Binding-site contacts:
Ligand atom CA contacts residue HIS36 of chain 1.A at 3.8 Å.
Ligand atom O1 contacts residue ARG140 of chain 1.A at 3.8 Å.
Ligand atom O contacts residue ASN122 of chain 1.A at 3.8 Å.
Ligand atom CG contacts residue TYR123 of chain 1.A at 3.8 Å (hydrophobic).
Ligand atom O contacts residue GLY160 of chain 1.A at 3.2 Å.
Ligand atom CB contacts residue TYR123 of chain 1.A at 3.9 Å (hydrophobic).
Ligand atom O2 contacts residue SER143 of chain 1.A at 2.5 Å (h-bond).
Ligand atom CD2 contacts residue ARG140 of chain 1.A at 3.5 Å.
Ligand atom C contacts residue HIS36 of chain 1.A at 3.7 Å.
Ligand atom CA contacts residue SER159 of chain 1.A at 3.5 Å.
Ligand atom N contacts residue TYR123 of chain 1.A at 3.8 Å.
Ligand atom N contacts residue SER143 of chain 1.A at 2.9 Å (h-bond).
Ligand atom O1 contacts residue ASP142 of chain 1.A at 3.6 Å (salt-bridge).
Ligand atom CB contacts residue SER143 of chain 1.A at 3.2 Å.
Ligand atom CB contacts residue GLY139 of chain 1.A at 4.1 Å.
Ligand atom CA contacts residue HIS36 of chain 1.A at 4.0 Å.
Ligand atom CB contacts residue HIS36 of chain 1.A at 3.6 Å.
Ligand atom B contacts residue SER143 of chain 1.A at 1.6 Å.
Ligand atom C contacts residue SER159 of chain 1.A at 3.8 Å.
Ligand atom N contacts residue SER159 of chain 1.A at 3.2 Å (h-bond).
Ligand atom C contacts residue TYR123 of chain 1.A at 3.4 Å (hydrophobic).
Ligand atom N contacts residue TYR123 of chain 1.A at 3.5 Å.
Ligand atom O2 contacts residue HIS36 of chain 1.A at 2.5 Å (h-bond).
Ligand atom N contacts residue GLY161 of chain 1.A at 3.1 Å (h-bond).
Ligand atom B contacts residue HIS36 of chain 1.A at 3.3 Å.
Ligand atom CA contacts residue TYR123 of chain 1.A at 3.7 Å (hydrophobic).
Ligand atom CA contacts residue SER143 of chain 1.A at 2.5 Å.
Ligand atom CD2 contacts residue VAL163 of chain 1.A at 3.7 Å (hydrophobic).
Ligand atom O contacts residue GLY161 of chain 1.A at 3.1 Å (h-bond).
Ligand atom O1 contacts residue GLY141 of chain 1.A at 2.7 Å (h-bond).
Ligand atom CB contacts residue ARG140 of chain 1.A at 4.0 Å.
Ligand atom C contacts residue GLY161 of chain 1.A at 3.8 Å.
Ligand atom CG contacts residue GLU125 of chain 1.A at 3.7 Å.
Ligand atom CA contacts residue TYR123 of chain 1.A at 4.0 Å (hydrophobic).
Ligand atom O1 contacts residue SER143 of chain 1.A at 2.5 Å (h-bond).
Ligand atom CD1 contacts residue MET138 of chain 1.A at 2.8 Å (hydrophobic).
Ligand atom N contacts residue HIS36 of chain 1.A at 3.2 Å (h-bond).
Ligand atom O contacts residue TYR123 of chain 1.A at 3.5 Å.
Ligand atom CD contacts residue TYR123 of chain 1.A at 3.7 Å (hydrophobic).
Ligand atom CA contacts residue GLY161 of chain 1.A at 3.5 Å.

Sequence of chain 1.A:
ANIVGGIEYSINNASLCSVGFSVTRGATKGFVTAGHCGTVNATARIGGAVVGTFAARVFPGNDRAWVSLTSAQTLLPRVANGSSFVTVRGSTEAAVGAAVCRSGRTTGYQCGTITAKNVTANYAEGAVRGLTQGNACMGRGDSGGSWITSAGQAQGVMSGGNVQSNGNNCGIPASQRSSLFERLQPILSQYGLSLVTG

A protein and the small-molecule ligand that binds it are described below.
Small molecule (SMILES): CC(C)C[C@H](NC(=O)[C@@H]1CCCN1C(=O)[C@H](C)NC(=O)[C@H](C)N)B(O)O